A protein and the small-molecule ligand that binds it are described below.
Small molecule (SMILES): NS(=O)(=O)c1ccc2c(c1)[C@H]1C=CC[C@H]1[C@@H](c1ccc(Br)cc1)N2

Binding-site contacts:
Ligand atom C1 contacts residue LEU220 of chain 1.E at 3.8 Å (hydrophobic).
Ligand atom C8 contacts residue MET253 of chain 1.D at 3.5 Å (hydrophobic).
Ligand atom C4 contacts residue LEU212 of chain 1.E at 3.1 Å (hydrophobic).
Ligand atom O16 contacts residue ALA271 of chain 1.D at 3.2 Å.
Ligand atom C10 contacts residue LEU212 of chain 1.E at 3.8 Å (hydrophobic).
Ligand atom C22 contacts residue MET278 of chain 1.D at 3.8 Å (hydrophobic).
Ligand atom C2 contacts residue ILE216 of chain 1.E at 3.4 Å (hydrophobic).
Ligand atom C12 contacts residue ALA275 of chain 1.D at 3.9 Å (hydrophobic).
Ligand atom C8 contacts residue ALA275 of chain 1.D at 3.7 Å (hydrophobic).
Ligand atom C12 contacts residue MET253 of chain 1.D at 3.5 Å (hydrophobic).
Ligand atom C3 contacts residue LEU212 of chain 1.E at 3.2 Å (hydrophobic).
Ligand atom O15 contacts residue ALA271 of chain 1.D at 3.2 Å.
Ligand atom C11 contacts residue MET253 of chain 1.D at 3.6 Å (hydrophobic).
Ligand atom BR24 contacts residue POV1 of chain 1.OA at 3.7 Å.
Ligand atom C6 contacts residue MET253 of chain 1.D at 3.7 Å (hydrophobic).
Ligand atom C18 contacts residue MET278 of chain 1.D at 3.7 Å (hydrophobic).
Ligand atom O16 contacts residue VAL256 of chain 1.D at 3.4 Å.
Ligand atom N7 contacts residue ALA275 of chain 1.D at 3.8 Å.
Ligand atom BR24 contacts residue LEU246 of chain 1.D at 3.8 Å.
Ligand atom S14 contacts residue ALA271 of chain 1.D at 3.7 Å.
Ligand atom C19 contacts residue MET278 of chain 1.D at 3.7 Å (hydrophobic).
Ligand atom N7 contacts residue MET278 of chain 1.D at 3.3 Å (h-bond).
Ligand atom C23 contacts residue MET278 of chain 1.D at 3.5 Å (hydrophobic).
Ligand atom N17 contacts residue ASN213 of chain 1.E at 2.8 Å (h-bond).
Ligand atom C10 contacts residue MET253 of chain 1.D at 3.8 Å (hydrophobic).
Ligand atom C9 contacts residue MET253 of chain 1.D at 3.6 Å (hydrophobic).
Ligand atom N17 contacts residue MET253 of chain 1.D at 3.3 Å (h-bond).
Ligand atom C2 contacts residue POV1 of chain 1.NA at 3.7 Å.
Ligand atom C12 contacts residue PHE274 of chain 1.D at 3.6 Å (hydrophobic).
Ligand atom C13 contacts residue MET278 of chain 1.D at 3.5 Å (hydrophobic).
Ligand atom C20 contacts residue ILE221 of chain 1.E at 3.8 Å (hydrophobic).
Ligand atom C22 contacts residue LEU220 of chain 1.E at 3.8 Å (hydrophobic).
Ligand atom N7 contacts residue MET253 of chain 1.D at 3.9 Å.
Ligand atom C13 contacts residue ALA275 of chain 1.D at 3.5 Å (hydrophobic).
Ligand atom C23 contacts residue LEU220 of chain 1.E at 3.8 Å (hydrophobic).
Ligand atom C8 contacts residue MET278 of chain 1.D at 3.8 Å (hydrophobic).
Ligand atom BR24 contacts residue LEU224 of chain 1.E at 3.5 Å.
Ligand atom C13 contacts residue PHE274 of chain 1.D at 3.7 Å (hydrophobic).
Ligand atom C1 contacts residue ILE216 of chain 1.E at 3.8 Å (hydrophobic).
Ligand atom C13 contacts residue MET253 of chain 1.D at 3.6 Å (hydrophobic).

Sequence of chain 1.D:
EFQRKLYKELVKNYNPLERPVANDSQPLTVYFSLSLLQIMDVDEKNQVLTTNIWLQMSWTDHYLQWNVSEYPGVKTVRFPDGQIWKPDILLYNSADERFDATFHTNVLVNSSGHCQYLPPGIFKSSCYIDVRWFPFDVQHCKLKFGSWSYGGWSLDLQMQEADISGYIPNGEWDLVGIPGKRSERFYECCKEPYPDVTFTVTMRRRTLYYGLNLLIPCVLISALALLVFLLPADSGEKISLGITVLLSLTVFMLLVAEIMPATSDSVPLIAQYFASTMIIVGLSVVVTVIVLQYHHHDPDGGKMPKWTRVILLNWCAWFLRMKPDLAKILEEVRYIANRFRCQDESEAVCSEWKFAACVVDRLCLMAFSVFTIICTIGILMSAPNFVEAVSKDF

Sequence of chain 1.E:
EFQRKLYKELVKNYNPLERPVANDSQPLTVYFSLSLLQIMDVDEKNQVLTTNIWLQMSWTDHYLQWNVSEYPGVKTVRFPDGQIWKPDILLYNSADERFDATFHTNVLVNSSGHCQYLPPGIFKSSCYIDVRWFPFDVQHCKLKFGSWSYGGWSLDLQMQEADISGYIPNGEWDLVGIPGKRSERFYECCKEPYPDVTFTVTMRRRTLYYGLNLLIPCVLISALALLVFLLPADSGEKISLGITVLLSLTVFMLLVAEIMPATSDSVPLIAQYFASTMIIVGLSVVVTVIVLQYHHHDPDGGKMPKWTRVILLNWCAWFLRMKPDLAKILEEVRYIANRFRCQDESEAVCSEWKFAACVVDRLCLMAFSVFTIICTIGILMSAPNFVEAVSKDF